This small molecule binds to this protein.
Small molecule (SMILES): CC1(C)[C@@H]2CC[C@@]1(C)C(=O)C2

Sequence of chain 1.B:
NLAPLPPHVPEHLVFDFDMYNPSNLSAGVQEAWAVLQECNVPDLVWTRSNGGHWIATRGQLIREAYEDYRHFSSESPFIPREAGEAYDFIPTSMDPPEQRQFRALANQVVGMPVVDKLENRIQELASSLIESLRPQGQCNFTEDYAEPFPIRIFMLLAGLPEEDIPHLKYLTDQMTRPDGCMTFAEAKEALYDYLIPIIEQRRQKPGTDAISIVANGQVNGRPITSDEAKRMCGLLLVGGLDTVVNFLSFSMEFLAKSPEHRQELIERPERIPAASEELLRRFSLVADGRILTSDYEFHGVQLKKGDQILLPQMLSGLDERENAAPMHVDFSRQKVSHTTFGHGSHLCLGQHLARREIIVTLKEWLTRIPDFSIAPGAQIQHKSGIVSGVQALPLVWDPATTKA

Binding-site contacts:
Ligand atom C9 contacts residue PHE87 of chain 1.B at 4.2 Å (hydrophobic).
Ligand atom C8 contacts residue HEM1 of chain 1.H at 4.0 Å.
Ligand atom C3 contacts residue HEM1 of chain 1.H at 4.3 Å.
Ligand atom C9 contacts residue ASP297 of chain 1.B at 3.6 Å.
Ligand atom C1 contacts residue VAL247 of chain 1.B at 4.4 Å (hydrophobic).
Ligand atom C6 contacts residue LEU244 of chain 1.B at 4.1 Å (hydrophobic).
Ligand atom C10 contacts residue VAL247 of chain 1.B at 3.8 Å (hydrophobic).
Ligand atom C9 contacts residue VAL295 of chain 1.B at 4.0 Å (hydrophobic).
Ligand atom C10 contacts residue VAL396 of chain 1.B at 4.0 Å (hydrophobic).
Ligand atom C8 contacts residue VAL396 of chain 1.B at 4.2 Å (hydrophobic).
Ligand atom C3 contacts residue LEU244 of chain 1.B at 3.6 Å (hydrophobic).
Ligand atom C8 contacts residue VAL295 of chain 1.B at 3.9 Å (hydrophobic).
Ligand atom C2 contacts residue PHE87 of chain 1.B at 4.0 Å (hydrophobic).
Ligand atom C8 contacts residue THR252 of chain 1.B at 4.2 Å.
Ligand atom C3 contacts residue TYR96 of chain 1.B at 3.6 Å (hydrophobic).
Ligand atom C9 contacts residue HEM1 of chain 1.H at 4.2 Å.
Ligand atom C2 contacts residue TYR96 of chain 1.B at 3.4 Å (hydrophobic).
Ligand atom C10 contacts residue ILE395 of chain 1.B at 4.1 Å (hydrophobic).
Ligand atom O contacts residue PHE87 of chain 1.B at 3.1 Å.
Ligand atom C6 contacts residue GLY248 of chain 1.B at 4.2 Å.
Ligand atom C6 contacts residue THR252 of chain 1.B at 4.2 Å.
Ligand atom C5 contacts residue LEU244 of chain 1.B at 4.0 Å (hydrophobic).
Ligand atom O contacts residue PHE98 of chain 1.B at 4.3 Å.
Ligand atom C10 contacts residue THR185 of chain 1.B at 3.9 Å.
Ligand atom C2 contacts residue LEU244 of chain 1.B at 3.7 Å (hydrophobic).
Ligand atom C10 contacts residue PHE87 of chain 1.B at 3.9 Å (hydrophobic).
Ligand atom C4 contacts residue HEM1 of chain 1.H at 3.6 Å.
Ligand atom C6 contacts residue VAL247 of chain 1.B at 4.2 Å (hydrophobic).
Ligand atom O contacts residue LEU244 of chain 1.B at 3.9 Å.
Ligand atom C3 contacts residue THR101 of chain 1.B at 3.8 Å.
Ligand atom C5 contacts residue HEM1 of chain 1.H at 3.8 Å.
Ligand atom O contacts residue TYR96 of chain 1.B at 2.6 Å (h-bond).
Ligand atom C9 contacts residue ILE395 of chain 1.B at 4.0 Å (hydrophobic).